Binding-site contacts:
Ligand atom C3 contacts residue TRP171 of chain 1.A at 3.6 Å (hydrophobic).
Ligand atom C6 contacts residue ILE142 of chain 1.E at 3.9 Å (hydrophobic).
Ligand atom O17 contacts residue CYS214 of chain 1.A at 3.8 Å.
Ligand atom N4 contacts residue VAL172 of chain 1.A at 3.7 Å.
Ligand atom O7 contacts residue TRP171 of chain 1.A at 3.1 Å (h-bond).
Ligand atom C10 contacts residue TYR117 of chain 1.A at 3.4 Å (hydrophobic).
Ligand atom C1 contacts residue TYR219 of chain 1.A at 3.6 Å (hydrophobic).
Ligand atom C14 contacts residue TYR219 of chain 1.A at 3.4 Å (hydrophobic).
Ligand atom C3 contacts residue ILE142 of chain 1.E at 3.6 Å (hydrophobic).
Ligand atom C15 contacts residue MET140 of chain 1.E at 3.8 Å (hydrophobic).
Ligand atom N11 contacts residue TYR117 of chain 1.A at 2.9 Å (h-bond).
Ligand atom C9 contacts residue TYR212 of chain 1.A at 4.0 Å (hydrophobic).
Ligand atom C18 contacts residue CYS214 of chain 1.A at 3.3 Å (hydrophobic).
Ligand atom N11 contacts residue TRP171 of chain 1.A at 2.8 Å (h-bond).
Ligand atom O17 contacts residue MET140 of chain 1.E at 3.4 Å.
Ligand atom C2 contacts residue ILE142 of chain 1.E at 3.7 Å (hydrophobic).
Ligand atom N4 contacts residue ILE142 of chain 1.E at 3.5 Å.
Ligand atom C10 contacts residue TRP171 of chain 1.A at 3.5 Å (hydrophobic).
Ligand atom C8 contacts residue TYR212 of chain 1.A at 4.1 Å (hydrophobic).
Ligand atom C39 contacts residue TYR219 of chain 1.A at 3.4 Å (hydrophobic).
Ligand atom C2 contacts residue TRP171 of chain 1.A at 3.4 Å (hydrophobic).
Ligand atom C5 contacts residue ILE142 of chain 1.E at 3.8 Å (hydrophobic).
Ligand atom C12 contacts residue MET140 of chain 1.E at 3.7 Å (hydrophobic).
Ligand atom C39 contacts residue CYS214 of chain 1.A at 3.9 Å (hydrophobic).
Ligand atom C1 contacts residue CYS215 of chain 1.A at 3.8 Å (hydrophobic).
Ligand atom C8 contacts residue TYR219 of chain 1.A at 3.8 Å (hydrophobic).
Ligand atom C3 contacts residue VAL172 of chain 1.A at 4.1 Å (hydrophobic).
Ligand atom C9 contacts residue TYR117 of chain 1.A at 4.0 Å (hydrophobic).
Ligand atom C39 contacts residue CYS215 of chain 1.A at 3.9 Å (hydrophobic).
Ligand atom C9 contacts residue CYS214 of chain 1.A at 4.0 Å (hydrophobic).
Ligand atom C1 contacts residue ILE142 of chain 1.E at 3.9 Å (hydrophobic).
Ligand atom C8 contacts residue TRP171 of chain 1.A at 3.5 Å (hydrophobic).
Ligand atom C14 contacts residue ARG103 of chain 1.E at 3.7 Å.
Ligand atom C12 contacts residue VAL132 of chain 1.E at 3.6 Å (hydrophobic).
Ligand atom C13 contacts residue CYS215 of chain 1.A at 4.0 Å (hydrophobic).
Ligand atom C14 contacts residue VAL132 of chain 1.E at 3.6 Å (hydrophobic).
Ligand atom C8 contacts residue TYR117 of chain 1.A at 3.5 Å (hydrophobic).
Ligand atom C18 contacts residue MET140 of chain 1.E at 3.5 Å (hydrophobic).
Ligand atom C39 contacts residue TRP171 of chain 1.A at 3.3 Å (hydrophobic).
Ligand atom C13 contacts residue TYR219 of chain 1.A at 3.7 Å (hydrophobic).

Sequence of chain 1.E:
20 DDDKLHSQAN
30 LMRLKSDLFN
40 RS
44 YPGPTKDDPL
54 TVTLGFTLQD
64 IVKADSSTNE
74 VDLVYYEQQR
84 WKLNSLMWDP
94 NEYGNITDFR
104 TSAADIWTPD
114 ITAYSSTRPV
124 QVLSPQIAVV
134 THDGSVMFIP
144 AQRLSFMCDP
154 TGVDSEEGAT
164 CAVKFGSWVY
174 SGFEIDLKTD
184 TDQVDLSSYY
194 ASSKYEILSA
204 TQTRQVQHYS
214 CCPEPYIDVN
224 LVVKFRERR

Sequence of chain 1.A:
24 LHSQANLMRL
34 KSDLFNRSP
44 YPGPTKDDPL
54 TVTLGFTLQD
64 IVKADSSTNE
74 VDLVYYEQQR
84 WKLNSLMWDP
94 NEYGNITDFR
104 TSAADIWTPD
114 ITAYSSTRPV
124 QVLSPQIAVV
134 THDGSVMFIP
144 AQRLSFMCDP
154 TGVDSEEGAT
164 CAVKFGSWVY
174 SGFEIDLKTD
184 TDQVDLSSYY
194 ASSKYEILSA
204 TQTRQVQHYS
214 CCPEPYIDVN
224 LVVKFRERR

A protein and the small-molecule ligand that binds it are described below.
Small molecule (SMILES): COCC[C@H]1C[C@@H]1c1cncc(OC[C@@H]2CCN2)c1